Binding-site contacts:
Ligand atom C6 contacts residue ASN484 of chain 1.A at 3.2 Å.
Ligand atom O2 contacts residue TYR573 of chain 1.A at 3.0 Å (h-bond).
Ligand atom O4 contacts residue ASN484 of chain 1.A at 3.5 Å (h-bond).
Ligand atom O2 contacts residue GLU672 of chain 1.A at 3.2 Å (salt-bridge).
Ligand atom C13 contacts residue ASN282 of chain 1.A at 3.6 Å.
Ligand atom O3 contacts residue GLY675 of chain 1.A at 3.1 Å (h-bond).
Ligand atom C11 contacts residue ASP283 of chain 1.A at 3.7 Å.
Ligand atom O4 contacts residue SER674 of chain 1.A at 3.4 Å.
Ligand atom C10 contacts residue ASP283 of chain 1.A at 3.6 Å.
Ligand atom C3 contacts residue GLY675 of chain 1.A at 3.8 Å.
Ligand atom C6 contacts residue HIS377 of chain 1.A at 3.4 Å.
Ligand atom O5 contacts residue LEU136 of chain 1.A at 3.5 Å (h-bond).
Ligand atom O6 contacts residue LEU139 of chain 1.A at 3.8 Å.
Ligand atom N1 contacts residue HIS377 of chain 1.A at 3.5 Å (h-bond).
Ligand atom C15 contacts residue TYR280 of chain 1.A at 3.6 Å (hydrophobic).
Ligand atom S1 contacts residue GLY135 of chain 1.A at 3.6 Å (h-bond).
Ligand atom C15 contacts residue ARG292 of chain 1.A at 3.7 Å.
Ligand atom O6 contacts residue VAL455 of chain 1.A at 3.7 Å.
Ligand atom C5 contacts residue GLY135 of chain 1.A at 3.7 Å.
Ligand atom C3 contacts residue GLU672 of chain 1.A at 3.4 Å.
Ligand atom C14 contacts residue HIS341 of chain 1.A at 3.5 Å.
Ligand atom C6 contacts residue GLY135 of chain 1.A at 3.7 Å.
Ligand atom O5 contacts residue HIS377 of chain 1.A at 3.7 Å.
Ligand atom O3 contacts residue SER674 of chain 1.A at 3.1 Å (h-bond).
Ligand atom C1 contacts residue HIS377 of chain 1.A at 3.8 Å.
Ligand atom C7 contacts residue LEU136 of chain 1.A at 3.6 Å (hydrophobic).
Ligand atom C5 contacts residue LEU136 of chain 1.A at 3.7 Å (hydrophobic).
Ligand atom C15 contacts residue ASN282 of chain 1.A at 3.5 Å.
Ligand atom C2 contacts residue HIS377 of chain 1.A at 3.3 Å.
Ligand atom O3 contacts residue ALA673 of chain 1.A at 3.3 Å (h-bond).
Ligand atom O6 contacts residue ASN484 of chain 1.A at 2.7 Å (h-bond).
Ligand atom C12 contacts residue ASN282 of chain 1.A at 3.5 Å.
Ligand atom C11 contacts residue ASN133 of chain 1.A at 3.4 Å.
Ligand atom C4 contacts residue GLY675 of chain 1.A at 3.8 Å.
Ligand atom O3 contacts residue GLU672 of chain 1.A at 2.7 Å (salt-bridge).
Ligand atom C10 contacts residue GLU88 of chain 1.A at 3.4 Å.
Ligand atom C11 contacts residue GLU88 of chain 1.A at 3.2 Å.
Ligand atom S1 contacts residue LEU136 of chain 1.A at 3.2 Å (h-bond).
Ligand atom O6 contacts residue HIS377 of chain 1.A at 2.6 Å (h-bond).
Ligand atom O4 contacts residue GLY675 of chain 1.A at 2.7 Å (h-bond).

Sequence of chain 1.A:
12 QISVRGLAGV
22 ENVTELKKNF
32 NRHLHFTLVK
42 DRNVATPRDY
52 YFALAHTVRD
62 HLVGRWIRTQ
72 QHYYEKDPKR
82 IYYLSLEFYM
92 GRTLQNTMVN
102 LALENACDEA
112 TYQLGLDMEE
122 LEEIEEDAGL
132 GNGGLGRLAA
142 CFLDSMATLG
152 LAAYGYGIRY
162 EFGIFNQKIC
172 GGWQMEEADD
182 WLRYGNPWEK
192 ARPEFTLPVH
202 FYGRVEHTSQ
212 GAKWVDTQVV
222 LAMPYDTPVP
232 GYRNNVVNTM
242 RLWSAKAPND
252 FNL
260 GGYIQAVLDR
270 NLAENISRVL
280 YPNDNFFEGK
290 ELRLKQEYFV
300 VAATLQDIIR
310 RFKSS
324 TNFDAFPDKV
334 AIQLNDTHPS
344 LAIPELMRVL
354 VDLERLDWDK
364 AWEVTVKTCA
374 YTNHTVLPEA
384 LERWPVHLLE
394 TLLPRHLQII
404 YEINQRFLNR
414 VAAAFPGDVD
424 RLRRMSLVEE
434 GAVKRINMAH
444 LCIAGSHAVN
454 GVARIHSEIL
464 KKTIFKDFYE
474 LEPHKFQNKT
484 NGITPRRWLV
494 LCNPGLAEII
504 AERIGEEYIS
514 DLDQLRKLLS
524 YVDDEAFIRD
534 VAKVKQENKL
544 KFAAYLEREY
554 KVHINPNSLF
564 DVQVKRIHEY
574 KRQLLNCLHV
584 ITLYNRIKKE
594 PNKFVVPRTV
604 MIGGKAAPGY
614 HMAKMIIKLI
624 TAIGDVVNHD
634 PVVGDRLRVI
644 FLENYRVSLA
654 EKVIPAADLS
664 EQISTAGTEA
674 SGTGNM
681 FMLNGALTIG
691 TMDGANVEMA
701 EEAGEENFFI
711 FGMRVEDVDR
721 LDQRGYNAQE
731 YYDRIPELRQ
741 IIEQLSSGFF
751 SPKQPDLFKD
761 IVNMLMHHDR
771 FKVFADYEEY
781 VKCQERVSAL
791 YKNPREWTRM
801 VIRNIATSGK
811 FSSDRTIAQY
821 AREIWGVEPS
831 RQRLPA

The protein below binds the small molecule below.
Small molecule (SMILES): Cc1ccc(/C=N/NC(=S)N[C@@H]2O[C@H](CO)[C@@H](O)[C@H](O)[C@H]2O)cc1